Sequence of chain 3.A:
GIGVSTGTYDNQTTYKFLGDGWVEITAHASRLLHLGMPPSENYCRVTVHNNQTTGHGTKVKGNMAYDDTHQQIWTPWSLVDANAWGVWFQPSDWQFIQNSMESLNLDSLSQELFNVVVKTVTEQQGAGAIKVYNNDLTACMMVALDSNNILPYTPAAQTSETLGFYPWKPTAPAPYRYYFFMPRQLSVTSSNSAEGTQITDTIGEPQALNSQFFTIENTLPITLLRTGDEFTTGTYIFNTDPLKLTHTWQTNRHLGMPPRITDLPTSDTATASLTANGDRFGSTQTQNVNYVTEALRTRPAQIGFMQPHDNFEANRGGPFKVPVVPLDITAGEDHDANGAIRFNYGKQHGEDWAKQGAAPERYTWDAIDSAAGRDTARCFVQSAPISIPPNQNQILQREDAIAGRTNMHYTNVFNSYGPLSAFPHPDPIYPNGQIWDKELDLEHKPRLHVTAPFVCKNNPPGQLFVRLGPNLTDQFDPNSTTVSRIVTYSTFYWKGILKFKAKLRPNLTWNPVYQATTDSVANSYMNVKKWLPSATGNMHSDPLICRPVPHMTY

Binding-site contacts:
Ligand atom C1' contacts residue TRP201 of chain 3.A at 4.5 Å (hydrophobic).
Ligand atom C2' contacts residue TRP201 of chain 3.A at 3.6 Å (hydrophobic).
Ligand atom C3' contacts residue LYS682 of chain 3.A at 3.8 Å.
Ligand atom C4 contacts residue TRP201 of chain 3.A at 3.3 Å (hydrophobic).
Ligand atom N4 contacts residue GLY198 of chain 3.A at 3.8 Å.
Ligand atom C3' contacts residue TRP201 of chain 3.A at 4.1 Å (hydrophobic).
Ligand atom C4' contacts residue TRP201 of chain 3.A at 4.3 Å (hydrophobic).
Ligand atom N4 contacts residue ASP199 of chain 3.A at 4.0 Å.
Ligand atom O2 contacts residue LYS682 of chain 3.A at 4.2 Å.
Ligand atom O3' contacts residue LYS682 of chain 3.A at 3.1 Å (salt-bridge).
Ligand atom O5' contacts residue TRP201 of chain 3.A at 3.6 Å.
Ligand atom O4' contacts residue TRP201 of chain 3.A at 4.5 Å.
Ligand atom O2 contacts residue LEU197 of chain 3.A at 4.0 Å.
Ligand atom C2' contacts residue LYS682 of chain 3.A at 3.6 Å.
Ligand atom OP1 contacts residue PRO423 of chain 3.A at 3.6 Å.
Ligand atom N4 contacts residue TRP201 of chain 3.A at 3.8 Å.
Ligand atom C6 contacts residue TRP201 of chain 3.A at 3.5 Å (hydrophobic).
Ligand atom C5' contacts residue TRP201 of chain 3.A at 3.5 Å (hydrophobic).
Ligand atom C5 contacts residue TRP201 of chain 3.A at 3.4 Å (hydrophobic).
Ligand atom N3 contacts residue TRP201 of chain 3.A at 3.6 Å.
Ligand atom N1 contacts residue TRP201 of chain 3.A at 4.0 Å.
Ligand atom C1' contacts residue LYS682 of chain 3.A at 4.5 Å.
Ligand atom O2 contacts residue TRP201 of chain 3.A at 4.3 Å.
Ligand atom C2 contacts residue TRP201 of chain 3.A at 3.9 Å (hydrophobic).

This protein binds this small molecule.
Small molecule (SMILES): Nc1ccn([C@H]2C[C@H](O)[C@@H](COP(=O)(O)O)O2)c(=O)n1